Binding-site contacts:
Ligand atom C contacts residue LYS47 of chain 1.A at 3.5 Å.
Ligand atom O3P contacts residue MET20 of chain 1.A at 2.8 Å (h-bond).
Ligand atom CB contacts residue LEU48 of chain 1.A at 3.7 Å (hydrophobic).
Ligand atom CA contacts residue ASN147 of chain 1.A at 3.5 Å.
Ligand atom CB contacts residue PRO49 of chain 1.A at 3.5 Å (hydrophobic).
Ligand atom OG contacts residue ASN147 of chain 1.A at 3.3 Å (h-bond).
Ligand atom CE2 contacts residue GLY50 of chain 1.A at 3.3 Å.
Ligand atom CB contacts residue LYS47 of chain 1.A at 3.5 Å.
Ligand atom O1P contacts residue ARG22 of chain 1.A at 3.0 Å (salt-bridge).
Ligand atom CE2 contacts residue PHE53 of chain 1.A at 3.4 Å (hydrophobic).
Ligand atom O3P contacts residue SER18 of chain 1.A at 3.6 Å.
Ligand atom O1P contacts residue ASN147 of chain 1.A at 3.3 Å (h-bond).
Ligand atom CB contacts residue ASN21 of chain 1.A at 3.5 Å.
Ligand atom CE2 contacts residue ALA52 of chain 1.A at 3.3 Å (hydrophobic).
Ligand atom CD contacts residue LEU85 of chain 1.A at 3.4 Å (hydrophobic).
Ligand atom O2P contacts residue SER18 of chain 1.A at 3.1 Å (h-bond).
Ligand atom O1 contacts residue LYS47 of chain 1.A at 3.4 Å.
Ligand atom O3P contacts residue ASN21 of chain 1.A at 2.9 Å (h-bond).
Ligand atom O2P contacts residue SER17 of chain 1.A at 2.9 Å (h-bond).
Ligand atom CZ contacts residue PHE53 of chain 1.A at 3.6 Å (hydrophobic).
Ligand atom O3P contacts residue ASN19 of chain 1.A at 3.3 Å (h-bond).
Ligand atom CA contacts residue LYS47 of chain 1.A at 3.3 Å.
Ligand atom O2P contacts residue ARG22 of chain 1.A at 3.0 Å (salt-bridge).
Ligand atom O contacts residue PRO49 of chain 1.A at 3.2 Å.
Ligand atom O contacts residue PRO49 of chain 1.A at 3.7 Å.
Ligand atom N contacts residue ASN147 of chain 1.A at 3.0 Å (h-bond).
Ligand atom P contacts residue ASP16 of chain 1.A at 3.3 Å.
Ligand atom CB contacts residue ASN147 of chain 1.A at 3.4 Å.
Ligand atom N contacts residue LYS47 of chain 1.A at 2.8 Å (salt-bridge).
Ligand atom CD contacts residue MET88 of chain 1.A at 3.6 Å (hydrophobic).
Ligand atom O contacts residue ASN147 of chain 1.A at 3.2 Å (h-bond).
Ligand atom CG2 contacts residue LEU48 of chain 1.A at 3.5 Å (hydrophobic).
Ligand atom O2P contacts residue ASP16 of chain 1.A at 3.2 Å.
Ligand atom OG contacts residue ASN147 of chain 1.A at 3.5 Å (h-bond).
Ligand atom O1P contacts residue ASN21 of chain 1.A at 3.4 Å.
Ligand atom O3P contacts residue ASP16 of chain 1.A at 2.7 Å (salt-bridge).
Ligand atom O1P contacts residue ASP16 of chain 1.A at 3.4 Å (salt-bridge).
Ligand atom OH contacts residue MET51 of chain 1.A at 3.3 Å (h-bond).
Ligand atom O contacts residue LEU48 of chain 1.A at 3.6 Å.
Ligand atom CB contacts residue ASN147 of chain 1.A at 3.1 Å.

Sequence of chain 1.A:
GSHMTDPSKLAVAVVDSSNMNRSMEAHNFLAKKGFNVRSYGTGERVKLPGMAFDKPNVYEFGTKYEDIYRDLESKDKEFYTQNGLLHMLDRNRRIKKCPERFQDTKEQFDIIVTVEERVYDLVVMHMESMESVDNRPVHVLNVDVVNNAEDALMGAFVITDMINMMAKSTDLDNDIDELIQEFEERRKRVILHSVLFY

A protein and the small-molecule ligand that binds it are described below.
Small molecule (SMILES): CC(=O)N1CCC[C@H]1C(=O)N[C@H](C(=O)N[C@@H](COP(=O)(O)O)C(=O)N1CCC[C@H]1C(=O)N[C@@H](CO)C(=O)N[C@@H](Cc1ccc(O)cc1)C(=O)N[C@@H](CO)C(N)=O)[C@@H](C)O